A protein and the small-molecule ligand that binds it are described below.
Small molecule (SMILES): COc1ccc([C@H]2[C@H](CO)C(=O)N2c2cc(OC)c(OC)c(OC)c2)cc1O

Sequence of chain 1.B:
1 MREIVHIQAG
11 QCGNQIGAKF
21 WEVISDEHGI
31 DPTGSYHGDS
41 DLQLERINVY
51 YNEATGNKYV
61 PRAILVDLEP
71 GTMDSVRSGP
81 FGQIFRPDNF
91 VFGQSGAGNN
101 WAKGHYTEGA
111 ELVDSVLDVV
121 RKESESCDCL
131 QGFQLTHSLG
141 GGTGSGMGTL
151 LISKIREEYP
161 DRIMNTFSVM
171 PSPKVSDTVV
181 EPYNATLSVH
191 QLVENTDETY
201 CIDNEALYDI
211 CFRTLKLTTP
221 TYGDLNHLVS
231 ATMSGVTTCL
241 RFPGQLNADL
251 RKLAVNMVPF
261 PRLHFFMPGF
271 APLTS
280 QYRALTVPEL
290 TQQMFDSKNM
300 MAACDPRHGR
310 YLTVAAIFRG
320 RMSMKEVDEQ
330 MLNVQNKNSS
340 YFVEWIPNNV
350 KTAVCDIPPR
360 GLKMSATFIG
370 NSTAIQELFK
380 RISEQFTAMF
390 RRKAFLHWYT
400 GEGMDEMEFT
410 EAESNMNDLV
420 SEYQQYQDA

Binding-site contacts:
Ligand atom C26 contacts residue LYS350 of chain 1.B at 3.6 Å.
Ligand atom C17 contacts residue ASN256 of chain 1.B at 3.8 Å.
Ligand atom C10 contacts residue CYS239 of chain 1.B at 3.7 Å (hydrophobic).
Ligand atom C22 contacts residue ILE316 of chain 1.B at 3.5 Å (hydrophobic).
Ligand atom O18 contacts residue VAL181 of chain 1.A at 3.2 Å (h-bond).
Ligand atom O5 contacts residue ALA248 of chain 1.B at 3.4 Å.
Ligand atom O50 contacts residue ALA248 of chain 1.B at 3.7 Å.
Ligand atom C22 contacts residue CYS239 of chain 1.B at 3.4 Å (hydrophobic).
Ligand atom C20 contacts residue ASN256 of chain 1.B at 3.5 Å.
Ligand atom C16 contacts residue LYS350 of chain 1.B at 3.8 Å.
Ligand atom C15 contacts residue LYS350 of chain 1.B at 3.6 Å.
Ligand atom C16 contacts residue ASN256 of chain 1.B at 3.6 Å.
Ligand atom C24 contacts residue CYS239 of chain 1.B at 3.6 Å (hydrophobic).
Ligand atom O18 contacts residue ALA180 of chain 1.A at 3.2 Å.
Ligand atom O19 contacts residue VAL181 of chain 1.A at 3.3 Å.
Ligand atom C20 contacts residue VAL313 of chain 1.B at 3.5 Å (hydrophobic).
Ligand atom O23 contacts residue CYS239 of chain 1.B at 3.7 Å.
Ligand atom C9 contacts residue CYS239 of chain 1.B at 3.5 Å (hydrophobic).
Ligand atom C22 contacts residue GLY235 of chain 1.B at 3.3 Å.
Ligand atom O23 contacts residue VAL236 of chain 1.B at 3.5 Å (h-bond).
Ligand atom O18 contacts residue LYS350 of chain 1.B at 3.5 Å.
Ligand atom C24 contacts residue LEU240 of chain 1.B at 3.6 Å (hydrophobic).
Ligand atom C15 contacts residue ASN256 of chain 1.B at 3.5 Å.
Ligand atom C14 contacts residue ASN256 of chain 1.B at 3.6 Å.
Ligand atom C20 contacts residue ASN348 of chain 1.B at 3.3 Å.
Ligand atom O21 contacts residue ILE316 of chain 1.B at 3.6 Å.
Ligand atom O18 contacts residue THR179 of chain 1.A at 3.5 Å (h-bond).
Ligand atom C11 contacts residue LEU253 of chain 1.B at 3.6 Å (hydrophobic).
Ligand atom O5 contacts residue LEU253 of chain 1.B at 3.1 Å (h-bond).
Ligand atom C11 contacts residue ALA248 of chain 1.B at 3.7 Å (hydrophobic).
Ligand atom O50 contacts residue LEU246 of chain 1.B at 3.3 Å.
Ligand atom O5 contacts residue ASP249 of chain 1.B at 3.2 Å (salt-bridge).
Ligand atom O25 contacts residue ALA315 of chain 1.B at 3.2 Å (h-bond).
Ligand atom C4 contacts residue LEU253 of chain 1.B at 3.7 Å (hydrophobic).
Ligand atom C26 contacts residue ALA315 of chain 1.B at 3.2 Å (hydrophobic).
Ligand atom C24 contacts residue ALA248 of chain 1.B at 3.7 Å (hydrophobic).
Ligand atom C17 contacts residue THR179 of chain 1.A at 3.4 Å.
Ligand atom O5 contacts residue LYS252 of chain 1.B at 3.6 Å.
Ligand atom O21 contacts residue CYS239 of chain 1.B at 3.6 Å.
Ligand atom O18 contacts residue ASN256 of chain 1.B at 3.6 Å.

Sequence of chain 1.A:
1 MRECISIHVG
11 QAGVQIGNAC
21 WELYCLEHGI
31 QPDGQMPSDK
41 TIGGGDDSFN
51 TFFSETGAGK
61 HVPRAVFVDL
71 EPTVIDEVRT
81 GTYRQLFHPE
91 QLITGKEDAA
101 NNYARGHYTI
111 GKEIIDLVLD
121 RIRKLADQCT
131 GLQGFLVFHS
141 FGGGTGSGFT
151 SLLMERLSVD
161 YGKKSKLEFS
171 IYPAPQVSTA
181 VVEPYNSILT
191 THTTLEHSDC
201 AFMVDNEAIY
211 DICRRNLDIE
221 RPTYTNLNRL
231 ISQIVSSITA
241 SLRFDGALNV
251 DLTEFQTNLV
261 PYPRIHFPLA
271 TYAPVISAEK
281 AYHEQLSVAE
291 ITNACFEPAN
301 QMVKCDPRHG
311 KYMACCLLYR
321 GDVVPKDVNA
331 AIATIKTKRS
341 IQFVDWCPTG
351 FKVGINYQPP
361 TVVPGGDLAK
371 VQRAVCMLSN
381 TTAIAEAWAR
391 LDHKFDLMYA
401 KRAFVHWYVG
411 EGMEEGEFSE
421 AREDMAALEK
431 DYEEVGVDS